A protein and the small-molecule ligand that binds it are described below.
Small molecule (SMILES): CC(=O)N[C@@H]1[C@@H](O)[C@H](O)[C@@H](CO)O[C@H]1O

Sequence of chain 18.E:
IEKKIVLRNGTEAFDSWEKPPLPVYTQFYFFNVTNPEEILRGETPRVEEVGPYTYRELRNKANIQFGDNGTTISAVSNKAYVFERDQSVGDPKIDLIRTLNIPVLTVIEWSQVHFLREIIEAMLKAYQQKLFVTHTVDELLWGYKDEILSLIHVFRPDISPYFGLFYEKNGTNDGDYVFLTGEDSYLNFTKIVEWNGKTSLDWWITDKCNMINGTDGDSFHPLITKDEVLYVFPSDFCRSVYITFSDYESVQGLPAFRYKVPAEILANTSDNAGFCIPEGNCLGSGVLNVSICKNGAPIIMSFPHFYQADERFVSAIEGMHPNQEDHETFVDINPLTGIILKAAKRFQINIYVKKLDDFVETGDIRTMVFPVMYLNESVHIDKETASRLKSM

Binding-site contacts:
Ligand atom C5 contacts residue SER197 of chain 18.E at 4.2 Å.
Ligand atom C4 contacts residue ASN200 of chain 18.E at 3.8 Å.
Ligand atom C1 contacts residue ASN200 of chain 18.E at 1.4 Å.
Ligand atom C3 contacts residue ASN200 of chain 18.E at 3.7 Å.
Ligand atom C8 contacts residue LEU192 of chain 18.E at 3.7 Å (hydrophobic).
Ligand atom C6 contacts residue ASN200 of chain 18.E at 3.3 Å.
Ligand atom O7 contacts residue LYS203 of chain 18.E at 4.0 Å.
Ligand atom N2 contacts residue LEU192 of chain 18.E at 3.5 Å.
Ligand atom C7 contacts residue ASN200 of chain 18.E at 3.6 Å.
Ligand atom O5 contacts residue ASN200 of chain 18.E at 2.5 Å (h-bond).
Ligand atom O5 contacts residue SER197 of chain 18.E at 4.0 Å.
Ligand atom C6 contacts residue SER197 of chain 18.E at 4.3 Å.
Ligand atom O7 contacts residue ASN200 of chain 18.E at 3.3 Å (h-bond).
Ligand atom C7 contacts residue LEU192 of chain 18.E at 3.8 Å (hydrophobic).
Ligand atom C1 contacts residue LEU192 of chain 18.E at 3.9 Å (hydrophobic).
Ligand atom C6 contacts residue LEU199 of chain 18.E at 4.1 Å (hydrophobic).
Ligand atom O6 contacts residue ASN200 of chain 18.E at 3.0 Å (h-bond).
Ligand atom C2 contacts residue ASN200 of chain 18.E at 2.5 Å.
Ligand atom C8 contacts residue VAL205 of chain 18.E at 3.7 Å (hydrophobic).
Ligand atom C2 contacts residue LEU192 of chain 18.E at 4.3 Å (hydrophobic).
Ligand atom C5 contacts residue ASN200 of chain 18.E at 3.3 Å.
Ligand atom N2 contacts residue ASN200 of chain 18.E at 3.3 Å (h-bond).